Binding-site contacts:
Ligand atom C1 contacts residue SER116 of chain 1.B at 3.9 Å.
Ligand atom C7 contacts residue ASN114 of chain 1.B at 3.5 Å.
Ligand atom O5 contacts residue ASN114 of chain 1.B at 2.5 Å (h-bond).
Ligand atom N2 contacts residue TRP258 of chain 1.B at 4.2 Å.
Ligand atom O6 contacts residue LEU262 of chain 1.B at 3.9 Å.
Ligand atom C2 contacts residue TRP258 of chain 1.B at 3.8 Å (hydrophobic).
Ligand atom O7 contacts residue TRP258 of chain 1.B at 3.5 Å.
Ligand atom C1 contacts residue ALA117 of chain 1.B at 3.9 Å (hydrophobic).
Ligand atom C3 contacts residue ASN114 of chain 1.B at 3.6 Å.
Ligand atom O7 contacts residue ASN114 of chain 1.B at 4.0 Å.
Ligand atom O5 contacts residue SER116 of chain 1.B at 4.2 Å.
Ligand atom C1 contacts residue ASN114 of chain 1.B at 1.4 Å.
Ligand atom C2 contacts residue ASN114 of chain 1.B at 2.2 Å.
Ligand atom C7 contacts residue TRP258 of chain 1.B at 4.1 Å (hydrophobic).
Ligand atom C6 contacts residue LEU262 of chain 1.B at 4.2 Å (hydrophobic).
Ligand atom C1 contacts residue TRP258 of chain 1.B at 4.1 Å (hydrophobic).
Ligand atom C5 contacts residue ASN114 of chain 1.B at 3.7 Å.
Ligand atom C4 contacts residue ASN114 of chain 1.B at 4.2 Å.
Ligand atom O5 contacts residue ALA117 of chain 1.B at 3.5 Å.
Ligand atom C5 contacts residue SER116 of chain 1.B at 4.2 Å.
Ligand atom C8 contacts residue ASN114 of chain 1.B at 4.4 Å.
Ligand atom N2 contacts residue ASN114 of chain 1.B at 2.5 Å (h-bond).
Ligand atom O5 contacts residue TRP258 of chain 1.B at 4.0 Å.

Sequence of chain 1.B:
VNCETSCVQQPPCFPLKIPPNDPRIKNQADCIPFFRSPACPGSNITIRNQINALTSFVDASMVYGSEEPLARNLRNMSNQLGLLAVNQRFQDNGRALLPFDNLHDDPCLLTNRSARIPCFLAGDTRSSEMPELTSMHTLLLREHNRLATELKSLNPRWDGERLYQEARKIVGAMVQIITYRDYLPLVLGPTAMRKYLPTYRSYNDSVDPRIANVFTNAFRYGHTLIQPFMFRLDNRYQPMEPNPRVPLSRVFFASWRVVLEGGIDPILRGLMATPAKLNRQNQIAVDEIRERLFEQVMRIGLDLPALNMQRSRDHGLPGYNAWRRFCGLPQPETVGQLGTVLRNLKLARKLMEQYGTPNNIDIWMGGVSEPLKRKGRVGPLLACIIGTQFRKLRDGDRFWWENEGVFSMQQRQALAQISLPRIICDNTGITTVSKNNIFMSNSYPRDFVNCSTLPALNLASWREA

This protein binds this small molecule.
Small molecule (SMILES): CC(=O)N[C@@H]1[C@@H](O)[C@H](O)[C@@H](CO)O[C@H]1O